Binding-site contacts:
Ligand atom C1 contacts residue LYS15 of chain 1.A at 3.5 Å.
Ligand atom O2 contacts residue TRP62 of chain 1.A at 3.4 Å (h-bond).
Ligand atom O6 contacts residue TYR155 of chain 1.A at 3.0 Å (h-bond).
Ligand atom C6 contacts residue PRO154 of chain 1.A at 3.6 Å (hydrophobic).
Ligand atom C5 contacts residue GLU153 of chain 1.A at 3.9 Å.
Ligand atom O3 contacts residue ARG66 of chain 1.A at 2.9 Å (salt-bridge).
Ligand atom C6 contacts residue TRP340 of chain 1.A at 3.6 Å (hydrophobic).
Ligand atom O3 contacts residue TRP340 of chain 1.A at 3.7 Å.
Ligand atom O6 contacts residue PRO154 of chain 1.A at 3.3 Å.
Ligand atom O3 contacts residue ASP65 of chain 1.A at 2.6 Å (salt-bridge).
Ligand atom O4 contacts residue TRP340 of chain 1.A at 3.9 Å.
Ligand atom C6 contacts residue TYR155 of chain 1.A at 3.9 Å (hydrophobic).
Ligand atom O2 contacts residue LYS15 of chain 1.A at 2.7 Å (salt-bridge).
Ligand atom O2 contacts residue MET330 of chain 1.A at 4.0 Å.
Ligand atom O5 contacts residue TYR155 of chain 1.A at 3.3 Å.
Ligand atom C1 contacts residue TRP230 of chain 1.A at 3.8 Å (hydrophobic).
Ligand atom C2 contacts residue TRP230 of chain 1.A at 4.0 Å (hydrophobic).
Ligand atom O3 contacts residue ALA63 of chain 1.A at 3.3 Å.
Ligand atom C4 contacts residue TYR155 of chain 1.A at 3.9 Å (hydrophobic).
Ligand atom C2 contacts residue LYS15 of chain 1.A at 3.6 Å.
Ligand atom C6 contacts residue PHE156 of chain 1.A at 3.9 Å (hydrophobic).
Ligand atom C2 contacts residue GLU111 of chain 1.A at 3.6 Å.
Ligand atom C1 contacts residue ASP14 of chain 1.A at 3.7 Å.
Ligand atom C6 contacts residue GLU153 of chain 1.A at 3.3 Å.
Ligand atom O6 contacts residue GLU153 of chain 1.A at 2.8 Å (salt-bridge).
Ligand atom C3 contacts residue ASP65 of chain 1.A at 3.5 Å.
Ligand atom O1 contacts residue LYS15 of chain 1.A at 3.1 Å (salt-bridge).
Ligand atom O4 contacts residue ARG66 of chain 1.A at 2.9 Å (salt-bridge).
Ligand atom O1 contacts residue ASP14 of chain 1.A at 3.0 Å (salt-bridge).
Ligand atom C1 contacts residue TYR155 of chain 1.A at 3.5 Å (hydrophobic).
Ligand atom C4 contacts residue ARG66 of chain 1.A at 3.9 Å.
Ligand atom O1 contacts residue ASN12 of chain 1.A at 3.3 Å (h-bond).
Ligand atom O2 contacts residue ALA63 of chain 1.A at 3.4 Å.
Ligand atom O2 contacts residue ASP65 of chain 1.A at 2.6 Å (salt-bridge).
Ligand atom C3 contacts residue TRP62 of chain 1.A at 3.7 Å (hydrophobic).
Ligand atom C2 contacts residue ASP65 of chain 1.A at 3.3 Å.
Ligand atom O3 contacts residue TRP62 of chain 1.A at 3.5 Å (h-bond).
Ligand atom O2 contacts residue GLU111 of chain 1.A at 2.9 Å (salt-bridge).
Ligand atom C4 contacts residue TRP340 of chain 1.A at 3.5 Å (hydrophobic).
Ligand atom C6 contacts residue ARG344 of chain 1.A at 3.9 Å.

The protein below binds the small molecule below.
Small molecule (SMILES): OC[C@H]1O[C@H](O[C@H]2[C@H](O)[C@@H](O)[C@@H](O)O[C@@H]2CO)[C@H](O)[C@@H](O)[C@@H]1O

Sequence of chain 1.A:
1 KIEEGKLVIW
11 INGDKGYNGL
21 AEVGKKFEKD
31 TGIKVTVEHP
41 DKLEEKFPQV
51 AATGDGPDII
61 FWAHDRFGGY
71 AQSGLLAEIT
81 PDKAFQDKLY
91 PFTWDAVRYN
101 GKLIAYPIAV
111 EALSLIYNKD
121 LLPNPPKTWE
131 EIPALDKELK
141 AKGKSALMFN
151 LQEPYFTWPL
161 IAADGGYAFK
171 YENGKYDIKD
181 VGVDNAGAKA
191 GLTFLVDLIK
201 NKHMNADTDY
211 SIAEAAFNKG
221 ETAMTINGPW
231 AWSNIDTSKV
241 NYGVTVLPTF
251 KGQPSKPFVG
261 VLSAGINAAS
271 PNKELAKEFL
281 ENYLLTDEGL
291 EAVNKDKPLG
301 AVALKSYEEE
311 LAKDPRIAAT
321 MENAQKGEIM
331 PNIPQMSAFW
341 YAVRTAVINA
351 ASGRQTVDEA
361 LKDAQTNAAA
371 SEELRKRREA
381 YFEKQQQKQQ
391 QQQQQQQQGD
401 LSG